This protein binds this small molecule.
Small molecule (SMILES): CC(=O)N[C@@H]1[C@@H](O)[C@H](O)[C@@H](CO)O[C@H]1O

Sequence of chain 1.A:
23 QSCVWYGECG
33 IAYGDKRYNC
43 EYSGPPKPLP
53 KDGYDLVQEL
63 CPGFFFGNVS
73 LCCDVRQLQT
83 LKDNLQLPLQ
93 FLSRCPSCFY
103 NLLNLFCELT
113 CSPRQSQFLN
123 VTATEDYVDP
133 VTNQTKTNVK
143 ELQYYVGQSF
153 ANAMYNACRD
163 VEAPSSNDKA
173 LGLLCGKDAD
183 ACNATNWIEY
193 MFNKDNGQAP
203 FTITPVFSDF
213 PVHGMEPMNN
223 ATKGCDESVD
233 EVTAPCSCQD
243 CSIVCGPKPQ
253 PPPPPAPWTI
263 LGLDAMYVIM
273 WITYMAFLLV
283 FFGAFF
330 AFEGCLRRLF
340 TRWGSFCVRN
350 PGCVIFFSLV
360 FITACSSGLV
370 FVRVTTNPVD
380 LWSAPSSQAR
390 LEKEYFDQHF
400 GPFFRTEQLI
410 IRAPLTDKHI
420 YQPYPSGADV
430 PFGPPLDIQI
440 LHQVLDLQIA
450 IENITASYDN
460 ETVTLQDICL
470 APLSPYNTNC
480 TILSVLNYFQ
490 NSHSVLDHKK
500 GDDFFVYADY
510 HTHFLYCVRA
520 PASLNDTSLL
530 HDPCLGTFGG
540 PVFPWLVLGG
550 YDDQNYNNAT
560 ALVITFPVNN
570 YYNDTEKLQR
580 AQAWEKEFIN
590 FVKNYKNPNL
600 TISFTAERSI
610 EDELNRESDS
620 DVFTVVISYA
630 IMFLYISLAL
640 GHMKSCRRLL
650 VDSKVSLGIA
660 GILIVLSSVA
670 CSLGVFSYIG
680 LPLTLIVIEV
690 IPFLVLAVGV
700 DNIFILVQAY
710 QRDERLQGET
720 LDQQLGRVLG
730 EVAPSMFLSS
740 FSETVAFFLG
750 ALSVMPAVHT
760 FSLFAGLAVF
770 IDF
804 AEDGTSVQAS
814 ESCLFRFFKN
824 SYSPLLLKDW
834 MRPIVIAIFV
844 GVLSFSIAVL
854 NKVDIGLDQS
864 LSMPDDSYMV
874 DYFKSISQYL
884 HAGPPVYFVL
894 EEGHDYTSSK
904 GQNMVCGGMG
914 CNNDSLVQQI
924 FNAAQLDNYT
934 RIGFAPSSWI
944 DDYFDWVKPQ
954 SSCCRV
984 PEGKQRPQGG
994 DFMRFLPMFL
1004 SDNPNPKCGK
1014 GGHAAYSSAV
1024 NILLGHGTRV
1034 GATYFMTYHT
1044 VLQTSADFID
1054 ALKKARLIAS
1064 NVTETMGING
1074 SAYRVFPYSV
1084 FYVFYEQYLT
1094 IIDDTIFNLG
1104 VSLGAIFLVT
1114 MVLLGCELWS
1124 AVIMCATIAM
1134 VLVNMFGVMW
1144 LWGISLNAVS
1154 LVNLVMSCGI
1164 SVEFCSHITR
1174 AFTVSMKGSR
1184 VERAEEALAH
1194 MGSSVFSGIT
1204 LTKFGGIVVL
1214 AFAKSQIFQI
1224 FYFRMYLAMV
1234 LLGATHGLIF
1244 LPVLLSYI

Binding-site contacts:
Ligand atom C6 contacts residue ASN1072 of chain 1.A at 3.5 Å.
Ligand atom O6 contacts residue ASN1072 of chain 1.A at 2.6 Å (h-bond).
Ligand atom C1 contacts residue ASN1072 of chain 1.A at 3.4 Å.
Ligand atom O6 contacts residue ILE1071 of chain 1.A at 4.5 Å.
Ligand atom O5 contacts residue ASN1072 of chain 1.A at 2.9 Å (h-bond).
Ligand atom C5 contacts residue ASN1072 of chain 1.A at 3.2 Å.
Ligand atom O5 contacts residue ILE1071 of chain 1.A at 4.3 Å.